Binding-site contacts:
Ligand atom C20 contacts residue VAL116 of chain 1.B at 3.6 Å (hydrophobic).
Ligand atom C3 contacts residue VAL53 of chain 1.B at 3.7 Å (hydrophobic).
Ligand atom N7 contacts residue VAL116 of chain 1.B at 3.1 Å (h-bond).
Ligand atom C12 contacts residue EDO1 of chain 1.MA at 3.7 Å.
Ligand atom O contacts residue LYS68 of chain 1.B at 2.8 Å (salt-bridge).
Ligand atom C12 contacts residue HIS160 of chain 1.B at 3.7 Å.
Ligand atom C5 contacts residue EDO1 of chain 1.MA at 3.6 Å.
Ligand atom C23 contacts residue VAL66 of chain 1.B at 3.7 Å (hydrophobic).
Ligand atom N6 contacts residue VAL66 of chain 1.B at 3.6 Å.
Ligand atom C7 contacts residue VAL53 of chain 1.B at 3.6 Å (hydrophobic).
Ligand atom N8 contacts residue ILE95 of chain 1.B at 3.6 Å.
Ligand atom N6 contacts residue MET163 of chain 1.B at 3.6 Å.
Ligand atom C17 contacts residue VAL116 of chain 1.B at 3.5 Å (hydrophobic).
Ligand atom C20 contacts residue GLU114 of chain 1.B at 3.2 Å.
Ligand atom C10 contacts residue EDO1 of chain 1.EA at 3.4 Å.
Ligand atom N9 contacts residue ILE174 of chain 1.B at 3.8 Å.
Ligand atom N7 contacts residue VAL66 of chain 1.B at 3.6 Å.
Ligand atom N2 contacts residue EDO1 of chain 1.MA at 3.4 Å.
Ligand atom N4 contacts residue EDO1 of chain 1.MA at 3.5 Å.
Ligand atom C9 contacts residue GLY46 of chain 1.B at 3.7 Å.
Ligand atom C5 contacts residue VAL53 of chain 1.B at 3.7 Å (hydrophobic).
Ligand atom C9 contacts residue EDO1 of chain 1.EA at 3.7 Å.
Ligand atom N contacts residue ASP175 of chain 1.B at 3.0 Å (salt-bridge).
Ligand atom C22 contacts residue ILE174 of chain 1.B at 3.6 Å (hydrophobic).
Ligand atom C contacts residue ASP175 of chain 1.B at 3.7 Å.
Ligand atom N3 contacts residue EDO1 of chain 1.MA at 3.4 Å.
Ligand atom C18 contacts residue VAL116 of chain 1.B at 3.4 Å (hydrophobic).
Ligand atom C6 contacts residue EDO1 of chain 1.MA at 3.5 Å.
Ligand atom C13 contacts residue EDO1 of chain 1.MA at 3.5 Å.
Ligand atom C16 contacts residue MET163 of chain 1.B at 3.5 Å (hydrophobic).
Ligand atom N5 contacts residue VAL116 of chain 1.B at 2.9 Å (h-bond).
Ligand atom C18 contacts residue HIS115 of chain 1.B at 3.7 Å.
Ligand atom O contacts residue ASP175 of chain 1.B at 3.3 Å.
Ligand atom N8 contacts residue PHE113 of chain 1.B at 3.5 Å.
Ligand atom N9 contacts residue VAL66 of chain 1.B at 3.7 Å.
Ligand atom C contacts residue LYS68 of chain 1.B at 3.8 Å.
Ligand atom N1 contacts residue EDO1 of chain 1.MA at 3.4 Å.
Ligand atom N8 contacts residue ILE174 of chain 1.B at 3.7 Å.
Ligand atom C1 contacts residue ILE174 of chain 1.B at 3.7 Å (hydrophobic).
Ligand atom C8 contacts residue EDO1 of chain 1.MA at 3.4 Å.

This small molecule binds to this protein.
Small molecule (SMILES): N#Cc1cnn2c(NC3CC3)cc(-c3nnn(CCN4CCCCC4)c3-c3ccc(=O)[nH]c3)nc12

Sequence of chain 1.B:
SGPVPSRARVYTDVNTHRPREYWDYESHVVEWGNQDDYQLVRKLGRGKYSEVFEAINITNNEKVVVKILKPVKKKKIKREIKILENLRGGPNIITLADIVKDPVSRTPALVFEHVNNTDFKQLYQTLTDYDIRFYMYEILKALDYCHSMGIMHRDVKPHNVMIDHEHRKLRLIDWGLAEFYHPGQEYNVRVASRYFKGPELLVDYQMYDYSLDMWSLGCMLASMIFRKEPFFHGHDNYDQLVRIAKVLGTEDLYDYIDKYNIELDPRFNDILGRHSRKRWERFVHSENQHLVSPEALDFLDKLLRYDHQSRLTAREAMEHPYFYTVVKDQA